Sequence of chain 3.D:
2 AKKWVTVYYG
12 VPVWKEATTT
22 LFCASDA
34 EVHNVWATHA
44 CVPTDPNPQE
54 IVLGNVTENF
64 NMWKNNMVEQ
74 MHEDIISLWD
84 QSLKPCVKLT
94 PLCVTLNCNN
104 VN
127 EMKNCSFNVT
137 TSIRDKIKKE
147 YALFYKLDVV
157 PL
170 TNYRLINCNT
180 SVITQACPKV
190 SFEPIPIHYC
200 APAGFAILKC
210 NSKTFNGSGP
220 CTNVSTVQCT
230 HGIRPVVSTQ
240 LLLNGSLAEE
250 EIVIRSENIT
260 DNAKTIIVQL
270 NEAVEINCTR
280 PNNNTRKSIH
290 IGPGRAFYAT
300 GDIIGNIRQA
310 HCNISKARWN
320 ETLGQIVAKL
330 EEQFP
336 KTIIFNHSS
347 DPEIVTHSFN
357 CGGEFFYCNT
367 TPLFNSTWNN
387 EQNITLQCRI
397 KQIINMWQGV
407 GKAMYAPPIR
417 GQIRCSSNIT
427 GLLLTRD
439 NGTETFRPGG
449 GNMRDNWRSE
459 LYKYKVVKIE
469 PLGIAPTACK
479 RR

Binding-site contacts:
Ligand atom C2 contacts residue ASN371 of chain 3.D at 2.5 Å.
Ligand atom C1 contacts residue ASN371 of chain 3.D at 1.4 Å.
Ligand atom O5 contacts residue THR367 of chain 3.D at 4.3 Å.
Ligand atom C3 contacts residue ASN371 of chain 3.D at 3.8 Å.
Ligand atom C6 contacts residue PRO368 of chain 3.D at 3.4 Å (hydrophobic).
Ligand atom O5 contacts residue PRO368 of chain 3.D at 3.9 Å.
Ligand atom C5 contacts residue ASN371 of chain 3.D at 3.7 Å.
Ligand atom O6 contacts residue PRO368 of chain 3.D at 3.7 Å.
Ligand atom C8 contacts residue ASN371 of chain 3.D at 4.3 Å.
Ligand atom C4 contacts residue ASN371 of chain 3.D at 4.3 Å.
Ligand atom C5 contacts residue PRO368 of chain 3.D at 4.2 Å (hydrophobic).
Ligand atom O4 contacts residue LYS315 of chain 3.D at 4.3 Å.
Ligand atom C7 contacts residue ASN371 of chain 3.D at 3.7 Å.
Ligand atom N2 contacts residue ASN371 of chain 3.D at 2.7 Å (h-bond).
Ligand atom O5 contacts residue ASN371 of chain 3.D at 2.5 Å (h-bond).
Ligand atom O6 contacts residue ILE390 of chain 3.D at 4.5 Å.
Ligand atom O7 contacts residue ASN371 of chain 3.D at 4.5 Å.

This small molecule binds to this protein.
Small molecule (SMILES): CC(=O)N[C@@H]1[C@@H](O)[C@H](O)[C@@H](CO)O[C@H]1O